Binding-site contacts:
Ligand atom O4 contacts residue HIS127 of chain 1.A at 3.6 Å.
Ligand atom N2 contacts residue ASN237 of chain 1.A at 3.0 Å (h-bond).
Ligand atom C4 contacts residue HIS127 of chain 1.A at 4.3 Å.
Ligand atom C1 contacts residue ASN237 of chain 1.A at 1.4 Å.
Ligand atom C2 contacts residue ASN237 of chain 1.A at 2.4 Å.
Ligand atom C1 contacts residue HIS215 of chain 1.A at 4.1 Å.
Ligand atom C3 contacts residue ASN237 of chain 1.A at 3.8 Å.
Ligand atom C5 contacts residue HIS127 of chain 1.A at 3.7 Å.
Ligand atom C4 contacts residue ASN237 of chain 1.A at 4.2 Å.
Ligand atom O7 contacts residue HIS215 of chain 1.A at 3.4 Å (h-bond).
Ligand atom O7 contacts residue ASN237 of chain 1.A at 2.9 Å (h-bond).
Ligand atom C7 contacts residue HIS215 of chain 1.A at 4.5 Å.
Ligand atom C5 contacts residue ASN237 of chain 1.A at 3.6 Å.
Ligand atom C8 contacts residue ASN237 of chain 1.A at 4.5 Å.
Ligand atom C2 contacts residue HIS215 of chain 1.A at 4.2 Å.
Ligand atom C7 contacts residue ASN237 of chain 1.A at 3.2 Å.
Ligand atom O6 contacts residue GLU357 of chain 1.A at 3.8 Å.
Ligand atom C6 contacts residue HIS127 of chain 1.A at 3.5 Å.
Ligand atom C6 contacts residue GLU357 of chain 1.A at 3.1 Å.
Ligand atom O5 contacts residue HIS215 of chain 1.A at 4.2 Å.
Ligand atom O6 contacts residue HIS127 of chain 1.A at 4.0 Å.
Ligand atom C8 contacts residue GLY213 of chain 1.A at 4.5 Å.
Ligand atom O5 contacts residue ASN237 of chain 1.A at 2.3 Å (h-bond).
Ligand atom C5 contacts residue GLU357 of chain 1.A at 4.2 Å.
Ligand atom O5 contacts residue GLU357 of chain 1.A at 3.9 Å.

The small molecule below binds the protein below.
Small molecule (SMILES): CC(=O)N[C@H]1[C@H](O[C@H]2[C@H](O)[C@@H](NC(C)=O)CO[C@@H]2CO)O[C@H](CO)[C@@H](O)[C@@H]1O

Sequence of chain 1.A:
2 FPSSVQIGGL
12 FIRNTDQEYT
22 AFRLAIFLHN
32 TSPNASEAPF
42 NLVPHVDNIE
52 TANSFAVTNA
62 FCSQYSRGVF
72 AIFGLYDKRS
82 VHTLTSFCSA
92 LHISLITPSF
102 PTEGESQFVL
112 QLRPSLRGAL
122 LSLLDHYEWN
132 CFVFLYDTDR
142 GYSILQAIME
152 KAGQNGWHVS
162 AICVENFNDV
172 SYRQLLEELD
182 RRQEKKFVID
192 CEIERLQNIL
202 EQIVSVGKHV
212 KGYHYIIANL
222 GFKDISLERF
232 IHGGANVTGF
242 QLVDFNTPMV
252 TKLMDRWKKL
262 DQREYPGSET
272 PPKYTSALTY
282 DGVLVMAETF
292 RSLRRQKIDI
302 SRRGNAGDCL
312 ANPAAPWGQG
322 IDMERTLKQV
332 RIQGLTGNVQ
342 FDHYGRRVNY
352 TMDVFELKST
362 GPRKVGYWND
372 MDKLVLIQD